This small molecule binds to this protein.
Small molecule (SMILES): CC(=O)N[C@@H]1[C@@H](O)[C@H](O)[C@@H](CO)O[C@H]1O

Binding-site contacts:
Ligand atom C8 contacts residue ASN616 of chain 1.E at 3.9 Å.
Ligand atom C7 contacts residue ASN616 of chain 1.E at 3.2 Å.
Ligand atom C3 contacts residue ASN616 of chain 1.E at 3.8 Å.
Ligand atom O7 contacts residue ASN616 of chain 1.E at 3.4 Å (h-bond).
Ligand atom C8 contacts residue ASP614 of chain 1.E at 4.5 Å.
Ligand atom C4 contacts residue ASN616 of chain 1.E at 4.2 Å.
Ligand atom C8 contacts residue VAL615 of chain 1.E at 4.5 Å (hydrophobic).
Ligand atom N2 contacts residue ASN616 of chain 1.E at 2.9 Å (h-bond).
Ligand atom C1 contacts residue ASN616 of chain 1.E at 1.4 Å.
Ligand atom C5 contacts residue ASN616 of chain 1.E at 3.6 Å.
Ligand atom C2 contacts residue ASN616 of chain 1.E at 2.5 Å.
Ligand atom O5 contacts residue ASN616 of chain 1.E at 2.4 Å (h-bond).

Sequence of chain 1.E:
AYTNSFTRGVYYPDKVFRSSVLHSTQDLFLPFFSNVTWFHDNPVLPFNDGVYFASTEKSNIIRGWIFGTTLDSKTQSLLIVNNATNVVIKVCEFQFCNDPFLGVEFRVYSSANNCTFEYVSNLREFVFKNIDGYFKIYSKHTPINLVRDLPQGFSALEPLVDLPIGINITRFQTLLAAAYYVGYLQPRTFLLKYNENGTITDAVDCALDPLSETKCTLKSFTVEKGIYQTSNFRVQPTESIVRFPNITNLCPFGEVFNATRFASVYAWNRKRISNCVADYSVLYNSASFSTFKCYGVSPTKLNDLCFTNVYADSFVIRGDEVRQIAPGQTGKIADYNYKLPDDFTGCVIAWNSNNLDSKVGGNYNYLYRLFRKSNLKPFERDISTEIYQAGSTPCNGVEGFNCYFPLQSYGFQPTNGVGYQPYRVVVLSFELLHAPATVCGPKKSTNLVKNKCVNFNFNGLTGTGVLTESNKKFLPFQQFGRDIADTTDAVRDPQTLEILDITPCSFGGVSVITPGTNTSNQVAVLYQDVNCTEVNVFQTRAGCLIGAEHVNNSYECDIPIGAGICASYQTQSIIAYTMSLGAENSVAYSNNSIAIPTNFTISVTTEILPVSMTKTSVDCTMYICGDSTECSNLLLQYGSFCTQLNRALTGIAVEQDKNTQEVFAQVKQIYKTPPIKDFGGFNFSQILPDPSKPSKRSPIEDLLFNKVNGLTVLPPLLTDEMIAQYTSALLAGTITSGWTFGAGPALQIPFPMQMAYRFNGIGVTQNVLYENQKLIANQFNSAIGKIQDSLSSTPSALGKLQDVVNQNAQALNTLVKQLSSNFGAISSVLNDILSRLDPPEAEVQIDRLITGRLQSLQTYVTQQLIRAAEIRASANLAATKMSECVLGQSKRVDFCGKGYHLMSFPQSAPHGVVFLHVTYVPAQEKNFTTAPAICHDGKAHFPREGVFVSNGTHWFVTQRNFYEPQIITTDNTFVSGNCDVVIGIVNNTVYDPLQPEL